A small-molecule ligand and the protein it binds are described below.
Small molecule (SMILES): CC(=O)N[C@@H]1[C@@H](O)[C@H](O)[C@@H](CO)O[C@H]1O

Sequence of chain 6.E:
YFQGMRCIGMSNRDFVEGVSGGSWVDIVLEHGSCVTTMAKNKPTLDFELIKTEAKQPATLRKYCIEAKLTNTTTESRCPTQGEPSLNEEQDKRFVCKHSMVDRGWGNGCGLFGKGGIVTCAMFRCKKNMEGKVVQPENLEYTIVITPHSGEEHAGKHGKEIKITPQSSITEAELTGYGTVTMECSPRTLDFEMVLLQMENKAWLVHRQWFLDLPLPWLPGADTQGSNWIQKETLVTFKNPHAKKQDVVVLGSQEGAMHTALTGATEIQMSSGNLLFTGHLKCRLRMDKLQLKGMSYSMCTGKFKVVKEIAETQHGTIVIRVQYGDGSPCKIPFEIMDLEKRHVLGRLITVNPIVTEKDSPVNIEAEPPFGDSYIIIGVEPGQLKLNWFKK

Sequence of chain 6.F:
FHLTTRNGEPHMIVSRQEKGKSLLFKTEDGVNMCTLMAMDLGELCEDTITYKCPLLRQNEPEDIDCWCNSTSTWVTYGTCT

Binding-site contacts:
Ligand atom O7 contacts residue ASN75 of chain 6.E at 3.2 Å (h-bond).
Ligand atom N2 contacts residue ASN75 of chain 6.E at 3.0 Å (h-bond).
Ligand atom C4 contacts residue NAG1 of chain 6.Z at 2.9 Å.
Ligand atom O6 contacts residue GLU46 of chain 6.F at 3.8 Å.
Ligand atom C5 contacts residue ASN75 of chain 6.E at 3.2 Å.
Ligand atom O7 contacts residue MET126 of chain 6.E at 3.1 Å.
Ligand atom O6 contacts residue ASN75 of chain 6.E at 3.8 Å.
Ligand atom C7 contacts residue ASN75 of chain 6.E at 2.8 Å.
Ligand atom O6 contacts residue CYS45 of chain 6.F at 3.4 Å (h-bond).
Ligand atom C6 contacts residue ASN75 of chain 6.E at 3.8 Å.
Ligand atom C6 contacts residue CYS45 of chain 6.F at 4.4 Å (hydrophobic).
Ligand atom O5 contacts residue THR48 of chain 6.F at 4.0 Å.
Ligand atom O5 contacts residue ASN75 of chain 6.E at 2.1 Å (h-bond).
Ligand atom C3 contacts residue NAG1 of chain 6.Z at 3.3 Å.
Ligand atom C8 contacts residue ASN75 of chain 6.E at 3.0 Å.
Ligand atom C2 contacts residue NAG1 of chain 6.Z at 4.1 Å.
Ligand atom O6 contacts residue NAG1 of chain 6.Z at 4.1 Å.
Ligand atom C8 contacts residue PHE98 of chain 6.E at 3.6 Å (hydrophobic).
Ligand atom O4 contacts residue NAG1 of chain 6.Z at 1.6 Å.
Ligand atom C3 contacts residue ASN75 of chain 6.E at 3.5 Å.
Ligand atom O3 contacts residue NAG1 of chain 6.Z at 2.4 Å (h-bond).
Ligand atom C6 contacts residue THR48 of chain 6.F at 4.4 Å.
Ligand atom C7 contacts residue MET126 of chain 6.E at 3.8 Å (hydrophobic).
Ligand atom C5 contacts residue NAG1 of chain 6.Z at 3.7 Å.
Ligand atom C4 contacts residue ASN75 of chain 6.E at 4.0 Å.
Ligand atom C2 contacts residue ASN75 of chain 6.E at 2.6 Å.
Ligand atom O6 contacts residue THR48 of chain 6.F at 4.0 Å.
Ligand atom C1 contacts residue ASN75 of chain 6.E at 1.3 Å.
Ligand atom C8 contacts residue MET126 of chain 6.E at 3.7 Å (hydrophobic).
Ligand atom C6 contacts residue NAG1 of chain 6.Z at 3.4 Å.